Binding-site contacts:
Ligand atom N4 contacts residue ILE172 of chain 60.A at 3.7 Å.
Ligand atom N2 contacts residue PRO171 of chain 60.A at 2.9 Å (h-bond).
Ligand atom O6 contacts residue DC1 of chain 1.C at 2.9 Å (h-bond).
Ligand atom N4 contacts residue LYS186 of chain 53.A at 3.9 Å.
Ligand atom N2 contacts residue DC1 of chain 1.C at 2.8 Å (h-bond).
Ligand atom O2 contacts residue ARG184 of chain 53.A at 3.7 Å.
Ligand atom C2 contacts residue PRO171 of chain 60.A at 3.6 Å (hydrophobic).
Ligand atom N3 contacts residue ILE172 of chain 60.A at 3.5 Å.
Ligand atom C2 contacts residue ARG170 of chain 60.A at 3.9 Å.
Ligand atom O2 contacts residue LYS185 of chain 53.A at 3.7 Å.
Ligand atom C4 contacts residue ILE172 of chain 60.A at 3.5 Å (hydrophobic).
Ligand atom N2 contacts residue ILE172 of chain 60.A at 3.6 Å.
Ligand atom C4 contacts residue LYS186 of chain 53.A at 3.6 Å.
Ligand atom C4' contacts residue ARG251 of chain 53.A at 3.8 Å.
Ligand atom N1 contacts residue ARG170 of chain 60.A at 2.5 Å (salt-bridge).
Ligand atom O6 contacts residue ARG170 of chain 60.A at 0.9 Å (salt-bridge).
Ligand atom N1 contacts residue PRO171 of chain 60.A at 3.8 Å.
Ligand atom O4' contacts residue ASP535 of chain 53.A at 3.7 Å.
Ligand atom C5' contacts residue ARG184 of chain 53.A at 3.4 Å.
Ligand atom N4 contacts residue LYS379 of chain 1.A at 3.0 Å (salt-bridge).
Ligand atom P contacts residue ARG184 of chain 53.A at 2.8 Å.
Ligand atom OP1 contacts residue ARG251 of chain 53.A at 3.4 Å (salt-bridge).
Ligand atom N4 contacts residue LEU169 of chain 60.A at 3.9 Å.
Ligand atom C6 contacts residue LYS186 of chain 53.A at 3.7 Å.
Ligand atom C5 contacts residue ARG170 of chain 60.A at 3.1 Å.
Ligand atom C5 contacts residue LYS186 of chain 53.A at 3.6 Å.
Ligand atom O3' contacts residue ARG184 of chain 53.A at 3.1 Å (salt-bridge).
Ligand atom O5' contacts residue ARG184 of chain 53.A at 2.3 Å (salt-bridge).
Ligand atom C2 contacts residue DC1 of chain 1.C at 3.5 Å.
Ligand atom C4 contacts residue LYS379 of chain 1.A at 3.9 Å.
Ligand atom C6 contacts residue ARG170 of chain 60.A at 1.9 Å.
Ligand atom N4 contacts residue ASN380 of chain 1.A at 3.1 Å (h-bond).
Ligand atom N3 contacts residue LYS186 of chain 53.A at 3.5 Å.
Ligand atom C4' contacts residue ARG184 of chain 53.A at 3.4 Å.
Ligand atom C5' contacts residue ARG251 of chain 53.A at 3.8 Å.
Ligand atom C6 contacts residue DC1 of chain 1.C at 3.5 Å.
Ligand atom N7 contacts residue ARG170 of chain 60.A at 3.8 Å.
Ligand atom OP1 contacts residue ARG184 of chain 53.A at 2.5 Å (salt-bridge).
Ligand atom C2 contacts residue ILE172 of chain 60.A at 3.8 Å (hydrophobic).
Ligand atom N1 contacts residue DC1 of chain 1.C at 2.9 Å (h-bond).

Sequence of chain 53.A:
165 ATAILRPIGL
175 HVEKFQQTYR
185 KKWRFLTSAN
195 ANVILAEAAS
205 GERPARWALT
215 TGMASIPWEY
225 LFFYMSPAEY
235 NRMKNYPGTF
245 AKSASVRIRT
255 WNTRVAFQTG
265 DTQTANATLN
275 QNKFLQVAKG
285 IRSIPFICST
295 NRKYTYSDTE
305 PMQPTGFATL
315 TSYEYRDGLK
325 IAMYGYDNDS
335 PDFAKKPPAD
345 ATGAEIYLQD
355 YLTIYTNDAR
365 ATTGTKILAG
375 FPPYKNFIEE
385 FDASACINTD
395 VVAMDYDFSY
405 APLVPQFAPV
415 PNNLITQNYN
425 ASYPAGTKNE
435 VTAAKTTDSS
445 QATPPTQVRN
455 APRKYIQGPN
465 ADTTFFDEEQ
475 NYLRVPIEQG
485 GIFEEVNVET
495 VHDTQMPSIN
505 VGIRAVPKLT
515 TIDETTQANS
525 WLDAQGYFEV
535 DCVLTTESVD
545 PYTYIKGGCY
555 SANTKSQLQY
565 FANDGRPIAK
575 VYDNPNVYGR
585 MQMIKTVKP

Sequence of chain 1.A:
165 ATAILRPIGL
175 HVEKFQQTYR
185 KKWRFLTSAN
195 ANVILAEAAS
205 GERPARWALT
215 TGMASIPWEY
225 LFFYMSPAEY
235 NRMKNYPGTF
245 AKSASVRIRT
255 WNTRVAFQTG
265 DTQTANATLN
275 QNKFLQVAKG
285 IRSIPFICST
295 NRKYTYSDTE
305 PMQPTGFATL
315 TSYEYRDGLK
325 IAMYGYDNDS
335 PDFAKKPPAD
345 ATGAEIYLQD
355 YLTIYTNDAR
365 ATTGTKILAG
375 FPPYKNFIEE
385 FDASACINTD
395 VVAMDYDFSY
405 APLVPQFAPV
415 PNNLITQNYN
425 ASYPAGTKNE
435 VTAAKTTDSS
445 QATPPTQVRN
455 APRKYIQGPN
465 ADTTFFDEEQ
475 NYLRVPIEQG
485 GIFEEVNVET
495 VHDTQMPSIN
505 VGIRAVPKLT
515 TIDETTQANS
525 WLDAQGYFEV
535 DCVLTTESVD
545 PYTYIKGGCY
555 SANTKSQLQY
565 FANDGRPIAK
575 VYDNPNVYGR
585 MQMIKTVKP

A small-molecule ligand and the protein it binds are described below.
Small molecule (SMILES): Nc1ccn([C@H]2C[C@H](O[P](=O)(O)OC[C@H]3O[C@@H](n4cnc5c(=O)nc(N)[nH]c54)C[C@@H]3O)[C@@H](COP(=O)=O)O2)c(=O)n1

Sequence of chain 60.A:
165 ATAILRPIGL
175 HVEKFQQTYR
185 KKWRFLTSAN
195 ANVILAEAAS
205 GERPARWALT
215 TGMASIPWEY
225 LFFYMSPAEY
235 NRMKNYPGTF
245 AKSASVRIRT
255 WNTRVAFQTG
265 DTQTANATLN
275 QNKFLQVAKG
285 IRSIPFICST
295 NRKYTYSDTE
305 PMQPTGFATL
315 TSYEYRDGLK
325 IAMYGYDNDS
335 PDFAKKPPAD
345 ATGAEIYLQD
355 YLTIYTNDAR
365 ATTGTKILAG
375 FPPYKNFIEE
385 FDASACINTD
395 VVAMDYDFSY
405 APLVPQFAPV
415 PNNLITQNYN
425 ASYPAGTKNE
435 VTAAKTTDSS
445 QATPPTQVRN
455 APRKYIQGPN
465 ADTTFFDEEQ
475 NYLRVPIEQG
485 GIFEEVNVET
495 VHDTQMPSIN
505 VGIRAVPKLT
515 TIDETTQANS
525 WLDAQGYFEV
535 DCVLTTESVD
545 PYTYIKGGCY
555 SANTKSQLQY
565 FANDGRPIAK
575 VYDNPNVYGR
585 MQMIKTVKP